The small molecule below binds the protein below.
Small molecule (SMILES): O=C(CCCCCn1ccnc1)N[C@@H](Cc1ccccc1)C(=O)O

Binding-site contacts:
Ligand atom O16 contacts residue SER75 of chain 1.A at 2.8 Å (h-bond).
Ligand atom O24 contacts residue PRO332 of chain 1.A at 3.5 Å (h-bond).
Ligand atom N2 contacts residue HEM1 of chain 1.C at 2.4 Å.
Ligand atom O16 contacts residue ALA333 of chain 1.A at 3.8 Å.
Ligand atom C21 contacts residue ILE271 of chain 1.A at 4.0 Å (hydrophobic).
Ligand atom C20 contacts residue VAL81 of chain 1.A at 3.9 Å (hydrophobic).
Ligand atom O24 contacts residue ALA333 of chain 1.A at 3.2 Å (h-bond).
Ligand atom C14 contacts residue SER75 of chain 1.A at 3.7 Å.
Ligand atom C22 contacts residue ILE271 of chain 1.A at 3.6 Å (hydrophobic).
Ligand atom C10 contacts residue HEM1 of chain 1.C at 3.8 Å.
Ligand atom O15 contacts residue SER75 of chain 1.A at 4.1 Å.
Ligand atom C10 contacts residue ALA333 of chain 1.A at 3.6 Å (hydrophobic).
Ligand atom C10 contacts residue ALA331 of chain 1.A at 3.9 Å (hydrophobic).
Ligand atom C6 contacts residue ALA90 of chain 1.A at 3.9 Å (hydrophobic).
Ligand atom C1 contacts residue HEM1 of chain 1.C at 3.1 Å.
Ligand atom O24 contacts residue ALA331 of chain 1.A at 3.2 Å.
Ligand atom C22 contacts residue LEU440 of chain 1.A at 3.6 Å (hydrophobic).
Ligand atom C23 contacts residue LEU440 of chain 1.A at 3.1 Å (hydrophobic).
Ligand atom C17 contacts residue ALA77 of chain 1.A at 3.9 Å (hydrophobic).
Ligand atom C20 contacts residue LEU440 of chain 1.A at 3.9 Å (hydrophobic).
Ligand atom C3 contacts residue ILE271 of chain 1.A at 3.8 Å (hydrophobic).
Ligand atom C14 contacts residue ALA333 of chain 1.A at 3.8 Å (hydrophobic).
Ligand atom C3 contacts residue HEM1 of chain 1.C at 3.3 Å.
Ligand atom C1 contacts residue ALA267 of chain 1.A at 4.0 Å (hydrophobic).
Ligand atom C11 contacts residue ALA333 of chain 1.A at 3.1 Å (hydrophobic).
Ligand atom C3 contacts residue ALA267 of chain 1.A at 3.5 Å (hydrophobic).
Ligand atom O15 contacts residue ALA333 of chain 1.A at 3.8 Å.
Ligand atom C4 contacts residue ALA267 of chain 1.A at 3.8 Å (hydrophobic).
Ligand atom N12 contacts residue ALA333 of chain 1.A at 3.4 Å (h-bond).
Ligand atom N2 contacts residue ALA267 of chain 1.A at 3.7 Å.
Ligand atom C19 contacts residue LEU78 of chain 1.A at 4.1 Å (hydrophobic).
Ligand atom C09 contacts residue ALA331 of chain 1.A at 3.9 Å (hydrophobic).
Ligand atom C13 contacts residue ALA333 of chain 1.A at 3.9 Å (hydrophobic).
Ligand atom C7 contacts residue LEU78 of chain 1.A at 3.9 Å (hydrophobic).
Ligand atom C18 contacts residue LEU440 of chain 1.A at 3.9 Å (hydrophobic).
Ligand atom C19 contacts residue LEU440 of chain 1.A at 4.0 Å (hydrophobic).
Ligand atom C4 contacts residue ILE271 of chain 1.A at 3.2 Å (hydrophobic).
Ligand atom O15 contacts residue MET357 of chain 1.A at 3.8 Å.
Ligand atom C21 contacts residue LEU440 of chain 1.A at 4.0 Å (hydrophobic).
Ligand atom C11 contacts residue ALA331 of chain 1.A at 4.1 Å (hydrophobic).

Sequence of chain 1.A:
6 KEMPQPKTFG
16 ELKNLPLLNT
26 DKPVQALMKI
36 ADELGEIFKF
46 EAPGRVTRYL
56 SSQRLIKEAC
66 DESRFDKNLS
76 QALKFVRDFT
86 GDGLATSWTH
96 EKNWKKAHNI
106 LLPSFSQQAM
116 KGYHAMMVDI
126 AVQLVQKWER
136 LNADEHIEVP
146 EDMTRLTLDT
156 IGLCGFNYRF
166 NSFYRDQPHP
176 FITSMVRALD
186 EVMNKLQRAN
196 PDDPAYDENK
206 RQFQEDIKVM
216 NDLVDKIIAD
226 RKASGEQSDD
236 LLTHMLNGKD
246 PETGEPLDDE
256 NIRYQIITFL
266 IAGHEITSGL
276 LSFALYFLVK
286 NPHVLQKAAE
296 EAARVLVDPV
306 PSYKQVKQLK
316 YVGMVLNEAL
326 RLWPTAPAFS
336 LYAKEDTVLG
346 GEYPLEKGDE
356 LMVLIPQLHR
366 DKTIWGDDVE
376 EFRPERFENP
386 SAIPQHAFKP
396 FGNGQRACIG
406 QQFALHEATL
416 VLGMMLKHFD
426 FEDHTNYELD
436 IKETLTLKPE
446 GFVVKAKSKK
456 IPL